The protein below binds the small molecule below.
Small molecule (SMILES): C[C@@H](O)[C@H](NC(=O)c1ccc(C#CC#Cc2ccccc2)cc1)C(=O)NO

Binding-site contacts:
Ligand atom O04 contacts residue HIS267 of chain 1.D at 3.0 Å (h-bond).
Ligand atom O01 contacts residue ASP244 of chain 1.D at 3.5 Å (salt-bridge).
Ligand atom C09 contacts residue PHE194 of chain 1.D at 3.7 Å (hydrophobic).
Ligand atom O01 contacts residue THR193 of chain 1.D at 2.5 Å (h-bond).
Ligand atom C24 contacts residue SER213 of chain 1.D at 3.8 Å.
Ligand atom C17 contacts residue ILE200 of chain 1.D at 3.7 Å (hydrophobic).
Ligand atom C02 contacts residue ZN1 of chain 1.N at 2.8 Å.
Ligand atom O01 contacts residue HIS81 of chain 1.D at 3.5 Å (h-bond).
Ligand atom O01 contacts residue HIS240 of chain 1.D at 2.9 Å (h-bond).
Ligand atom C13 contacts residue ALA209 of chain 1.D at 3.8 Å (hydrophobic).
Ligand atom N03 contacts residue GLU80 of chain 1.D at 3.0 Å (salt-bridge).
Ligand atom O27 contacts residue PHE194 of chain 1.D at 3.3 Å (h-bond).
Ligand atom N03 contacts residue MET65 of chain 1.D at 3.4 Å (h-bond).
Ligand atom C02 contacts residue ASP244 of chain 1.D at 3.6 Å.
Ligand atom O04 contacts residue ASP244 of chain 1.D at 2.9 Å (salt-bridge).
Ligand atom C17 contacts residue SER213 of chain 1.D at 3.6 Å.
Ligand atom C19 contacts residue GLY212 of chain 1.D at 3.7 Å.
Ligand atom C05 contacts residue THR193 of chain 1.D at 3.6 Å.
Ligand atom C15 contacts residue ILE200 of chain 1.D at 3.6 Å (hydrophobic).
Ligand atom O04 contacts residue GLU80 of chain 1.D at 2.4 Å (salt-bridge).
Ligand atom C26 contacts residue LYS241 of chain 1.D at 3.7 Å.
Ligand atom N03 contacts residue ASP244 of chain 1.D at 3.8 Å.
Ligand atom C16 contacts residue ILE200 of chain 1.D at 3.5 Å (hydrophobic).
Ligand atom C10 contacts residue THR193 of chain 1.D at 3.3 Å.
Ligand atom O04 contacts residue ZN1 of chain 1.N at 2.2 Å.
Ligand atom N03 contacts residue ZN1 of chain 1.N at 3.0 Å.
Ligand atom C18 contacts residue GLY212 of chain 1.D at 3.5 Å.
Ligand atom N06 contacts residue PHE194 of chain 1.D at 3.6 Å.
Ligand atom N03 contacts residue HIS267 of chain 1.D at 2.9 Å (h-bond).
Ligand atom C10 contacts residue PHE194 of chain 1.D at 3.3 Å (hydrophobic).
Ligand atom C02 contacts residue THR193 of chain 1.D at 3.3 Å.
Ligand atom N06 contacts residue THR193 of chain 1.D at 3.0 Å (h-bond).
Ligand atom C18 contacts residue SER213 of chain 1.D at 3.6 Å.
Ligand atom C17 contacts residue GLY212 of chain 1.D at 3.5 Å.
Ligand atom O08 contacts residue MET65 of chain 1.D at 3.6 Å (h-bond).
Ligand atom C20 contacts residue ILE200 of chain 1.D at 3.8 Å (hydrophobic).
Ligand atom C20 contacts residue ARG204 of chain 1.D at 3.6 Å.
Ligand atom O01 contacts residue ZN1 of chain 1.N at 2.1 Å.
Ligand atom C16 contacts residue GLY212 of chain 1.D at 3.8 Å.
Ligand atom O04 contacts residue HIS81 of chain 1.D at 3.2 Å (h-bond).

Sequence of chain 1.D:
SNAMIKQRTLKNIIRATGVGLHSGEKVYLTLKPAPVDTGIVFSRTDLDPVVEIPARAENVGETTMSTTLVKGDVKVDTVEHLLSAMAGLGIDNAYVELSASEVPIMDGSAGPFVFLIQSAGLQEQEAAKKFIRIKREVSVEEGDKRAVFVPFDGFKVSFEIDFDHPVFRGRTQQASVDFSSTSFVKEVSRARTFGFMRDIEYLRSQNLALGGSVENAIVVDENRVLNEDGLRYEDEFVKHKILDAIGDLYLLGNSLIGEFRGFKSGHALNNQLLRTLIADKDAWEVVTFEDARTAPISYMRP